Sequence of chain 1.D:
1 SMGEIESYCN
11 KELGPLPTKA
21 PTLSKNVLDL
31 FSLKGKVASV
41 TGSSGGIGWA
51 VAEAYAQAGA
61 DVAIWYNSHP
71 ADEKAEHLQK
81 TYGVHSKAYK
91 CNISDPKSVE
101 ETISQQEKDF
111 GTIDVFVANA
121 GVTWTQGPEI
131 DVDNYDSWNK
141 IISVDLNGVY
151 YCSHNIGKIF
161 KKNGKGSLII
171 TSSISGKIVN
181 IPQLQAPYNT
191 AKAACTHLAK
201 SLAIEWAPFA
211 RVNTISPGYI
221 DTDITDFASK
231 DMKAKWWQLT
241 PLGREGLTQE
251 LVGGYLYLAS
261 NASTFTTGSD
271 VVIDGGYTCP

This protein binds this small molecule.
Small molecule (SMILES): CCOC(=O)CC(=O)CCl

Binding-site contacts:
Ligand atom O04 contacts residue THR123 of chain 1.D at 3.3 Å.
Ligand atom C09 contacts residue PHE227 of chain 1.D at 3.2 Å (hydrophobic).
Ligand atom O03 contacts residue THR123 of chain 1.D at 3.8 Å.
Ligand atom C07 contacts residue THR123 of chain 1.D at 4.1 Å.
Ligand atom CL1 contacts residue GLY218 of chain 1.D at 4.3 Å.
Ligand atom O02 contacts residue TRP236 of chain 1.D at 4.3 Å.
Ligand atom C09 contacts residue MET232 of chain 1.D at 4.2 Å (hydrophobic).
Ligand atom C10 contacts residue NAP1 of chain 1.K at 4.0 Å.
Ligand atom C07 contacts residue ILE224 of chain 1.D at 4.3 Å (hydrophobic).
Ligand atom C09 contacts residue TRP236 of chain 1.D at 3.7 Å (hydrophobic).
Ligand atom C08 contacts residue TYR219 of chain 1.D at 4.1 Å (hydrophobic).
Ligand atom CL1 contacts residue ILE174 of chain 1.D at 4.3 Å.
Ligand atom C08 contacts residue GLN185 of chain 1.D at 4.4 Å.
Ligand atom CL1 contacts residue NAP1 of chain 1.K at 3.5 Å.
Ligand atom C05 contacts residue TYR219 of chain 1.D at 3.7 Å (hydrophobic).
Ligand atom O04 contacts residue GLN183 of chain 1.D at 4.4 Å.
Ligand atom CL1 contacts residue SER175 of chain 1.D at 3.4 Å.
Ligand atom C09 contacts residue GLN183 of chain 1.D at 4.2 Å.
Ligand atom O03 contacts residue NAP1 of chain 1.K at 4.0 Å.
Ligand atom O03 contacts residue TYR188 of chain 1.D at 3.6 Å.
Ligand atom O04 contacts residue GLN185 of chain 1.D at 3.2 Å (h-bond).
Ligand atom C06 contacts residue GLN185 of chain 1.D at 4.0 Å.
Ligand atom C10 contacts residue ASN180 of chain 1.D at 4.0 Å.
Ligand atom CL1 contacts residue TYR188 of chain 1.D at 3.9 Å.
Ligand atom C10 contacts residue SER173 of chain 1.D at 4.3 Å.
Ligand atom C09 contacts residue ALA228 of chain 1.D at 3.9 Å (hydrophobic).
Ligand atom O02 contacts residue ILE224 of chain 1.D at 4.3 Å.
Ligand atom C10 contacts residue TYR219 of chain 1.D at 3.4 Å (hydrophobic).
Ligand atom C07 contacts residue GLN185 of chain 1.D at 3.9 Å.
Ligand atom O02 contacts residue GLN183 of chain 1.D at 4.2 Å.
Ligand atom O02 contacts residue PHE227 of chain 1.D at 4.1 Å.
Ligand atom C07 contacts residue GLN183 of chain 1.D at 4.0 Å.
Ligand atom C06 contacts residue PHE227 of chain 1.D at 3.5 Å (hydrophobic).
Ligand atom C05 contacts residue THR225 of chain 1.D at 4.1 Å.
Ligand atom C08 contacts residue NAP1 of chain 1.K at 4.3 Å.
Ligand atom O03 contacts residue ILE224 of chain 1.D at 4.1 Å.
Ligand atom C06 contacts residue GLN183 of chain 1.D at 4.1 Å.
Ligand atom CL1 contacts residue SER173 of chain 1.D at 2.5 Å.
Ligand atom C05 contacts residue GLN183 of chain 1.D at 3.8 Å.
Ligand atom C10 contacts residue GLY218 of chain 1.D at 4.4 Å.